Binding-site contacts:
Ligand atom C12 contacts residue LEU189 of chain 1.D at 3.6 Å (hydrophobic).
Ligand atom C4 contacts residue MET267 of chain 1.D at 3.0 Å (hydrophobic).
Ligand atom C18 contacts residue VAL232 of chain 1.D at 3.7 Å (hydrophobic).
Ligand atom N15 contacts residue ILE246 of chain 1.D at 3.4 Å.
Ligand atom N15 contacts residue SER231 of chain 1.D at 3.0 Å.
Ligand atom C6 contacts residue PHE283 of chain 1.D at 3.7 Å (hydrophobic).
Ligand atom N11 contacts residue ILE246 of chain 1.D at 3.1 Å.
Ligand atom C4 contacts residue PHE283 of chain 1.D at 3.4 Å (hydrophobic).
Ligand atom C6 contacts residue ILE246 of chain 1.D at 3.6 Å (hydrophobic).
Ligand atom C22 contacts residue SER231 of chain 1.D at 3.6 Å.
Ligand atom C25 contacts residue MET267 of chain 1.D at 3.3 Å (hydrophobic).
Ligand atom C9 contacts residue MET267 of chain 1.D at 3.6 Å (hydrophobic).
Ligand atom N20 contacts residue TYR247 of chain 1.D at 3.5 Å (h-bond).
Ligand atom C24 contacts residue MET267 of chain 1.D at 3.6 Å (hydrophobic).
Ligand atom C27 contacts residue GLN280 of chain 1.D at 3.2 Å.
Ligand atom C3 contacts residue PHE250 of chain 1.D at 3.7 Å (hydrophobic).
Ligand atom C9 contacts residue PHE283 of chain 1.D at 3.2 Å (hydrophobic).
Ligand atom C26 contacts residue ILE246 of chain 1.D at 2.8 Å (hydrophobic).
Ligand atom C7 contacts residue PHE283 of chain 1.D at 3.5 Å (hydrophobic).
Ligand atom C7 contacts residue MET267 of chain 1.D at 3.2 Å (hydrophobic).
Ligand atom N16 contacts residue THR239 of chain 1.D at 3.6 Å.
Ligand atom N11 contacts residue PHE283 of chain 1.D at 3.7 Å.
Ligand atom C22 contacts residue THR239 of chain 1.D at 3.5 Å.
Ligand atom O14 contacts residue GLN280 of chain 1.D at 3.1 Å (h-bond).
Ligand atom C28 contacts residue GLY279 of chain 1.D at 3.6 Å.
Ligand atom C21 contacts residue LEU229 of chain 1.D at 3.7 Å (hydrophobic).
Ligand atom N2 contacts residue PHE250 of chain 1.D at 3.6 Å.
Ligand atom C27 contacts residue ILE246 of chain 1.D at 3.3 Å (hydrophobic).
Ligand atom C1 contacts residue PHE283 of chain 1.D at 3.5 Å (hydrophobic).
Ligand atom N2 contacts residue PHE283 of chain 1.D at 3.8 Å.
Ligand atom N5 contacts residue PHE283 of chain 1.D at 3.4 Å.
Ligand atom C24 contacts residue TYR247 of chain 1.D at 3.5 Å (hydrophobic).
Ligand atom N16 contacts residue ALA243 of chain 1.D at 3.7 Å.
Ligand atom N20 contacts residue GLY279 of chain 1.D at 3.5 Å (h-bond).
Ligand atom C27 contacts residue VAL232 of chain 1.D at 3.7 Å (hydrophobic).
Ligand atom N23 contacts residue PHE283 of chain 1.D at 3.5 Å.
Ligand atom C3 contacts residue PHE283 of chain 1.D at 3.7 Å (hydrophobic).
Ligand atom O19 contacts residue PHE283 of chain 1.D at 3.4 Å.
Ligand atom C28 contacts residue MET267 of chain 1.D at 3.6 Å (hydrophobic).
Ligand atom C18 contacts residue ILE246 of chain 1.D at 2.7 Å (hydrophobic).

This small molecule binds to this protein.
Small molecule (SMILES): CNC(=O)c1ccncc1NC(=O)c1nc(C2CC2)ccc1Nc1cncnc1

Sequence of chain 1.D:
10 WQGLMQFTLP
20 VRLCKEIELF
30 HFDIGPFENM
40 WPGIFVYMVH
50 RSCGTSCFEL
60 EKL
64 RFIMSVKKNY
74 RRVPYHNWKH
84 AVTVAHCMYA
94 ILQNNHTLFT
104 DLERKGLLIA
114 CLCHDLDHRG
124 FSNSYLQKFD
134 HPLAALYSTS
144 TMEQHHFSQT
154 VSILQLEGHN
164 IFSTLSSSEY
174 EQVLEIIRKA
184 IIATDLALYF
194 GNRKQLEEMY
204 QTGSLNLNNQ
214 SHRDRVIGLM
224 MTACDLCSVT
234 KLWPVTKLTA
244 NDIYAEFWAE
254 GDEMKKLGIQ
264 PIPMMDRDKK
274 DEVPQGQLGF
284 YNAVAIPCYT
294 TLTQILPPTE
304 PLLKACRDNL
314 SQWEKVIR